Binding-site contacts:
Ligand atom C22 contacts residue PRO14 of chain 1.A at 3.7 Å (hydrophobic).
Ligand atom O contacts residue ILE71 of chain 1.A at 3.7 Å.
Ligand atom CB contacts residue GLN12 of chain 1.A at 3.8 Å.
Ligand atom N contacts residue GLN12 of chain 1.A at 3.3 Å (h-bond).
Ligand atom O contacts residue PHE11 of chain 1.A at 3.5 Å.
Ligand atom C23 contacts residue RAM1 of chain 1.G at 2.4 Å.
Ligand atom OH contacts residue RAM1 of chain 1.G at 2.8 Å (h-bond).
Ligand atom CN contacts residue 02U1 of chain 1.H at 2.4 Å.
Ligand atom CB contacts residue 02U1 of chain 1.H at 3.3 Å.
Ligand atom OXT contacts residue SER17 of chain 1.A at 3.0 Å (h-bond).
Ligand atom CB contacts residue ILE71 of chain 1.A at 3.7 Å (hydrophobic).
Ligand atom C22 contacts residue RAM1 of chain 1.G at 2.4 Å.
Ligand atom CZ contacts residue RAM1 of chain 1.G at 3.1 Å.
Ligand atom N contacts residue 02U1 of chain 1.H at 1.4 Å.
Ligand atom OXT contacts residue LYS72 of chain 1.A at 3.3 Å (salt-bridge).
Ligand atom O contacts residue GLN12 of chain 1.A at 2.5 Å (h-bond).
Ligand atom O contacts residue ILE71 of chain 1.A at 2.8 Å (h-bond).
Ligand atom C contacts residue GLN12 of chain 1.A at 3.5 Å.
Ligand atom C contacts residue 02U1 of chain 1.H at 3.8 Å.
Ligand atom C24 contacts residue RAM1 of chain 1.G at 1.4 Å.
Ligand atom CE1 contacts residue RAM1 of chain 1.G at 2.9 Å.
Ligand atom O contacts residue ASP69 of chain 1.A at 3.4 Å.
Ligand atom OG contacts residue GLU9 of chain 1.A at 3.5 Å (salt-bridge).
Ligand atom N contacts residue ASP69 of chain 1.A at 2.8 Å (salt-bridge).
Ligand atom O contacts residue GLN12 of chain 1.A at 3.0 Å (h-bond).
Ligand atom O2 contacts residue RAM1 of chain 1.G at 2.7 Å (h-bond).
Ligand atom C20 contacts residue RAM1 of chain 1.G at 3.6 Å.
Ligand atom CA contacts residue ASP69 of chain 1.A at 3.1 Å.
Ligand atom C contacts residue ASP69 of chain 1.A at 3.4 Å.
Ligand atom O contacts residue TYR70 of chain 1.A at 3.1 Å.
Ligand atom O contacts residue PRO14 of chain 1.A at 3.2 Å.
Ligand atom N contacts residue PRO10 of chain 1.A at 3.8 Å.
Ligand atom C21 contacts residue RAM1 of chain 1.G at 3.7 Å.
Ligand atom C20 contacts residue PRO14 of chain 1.A at 3.8 Å (hydrophobic).
Ligand atom O contacts residue LYS72 of chain 1.A at 3.2 Å (salt-bridge).
Ligand atom CA contacts residue GLN12 of chain 1.A at 3.7 Å.
Ligand atom C contacts residue LYS72 of chain 1.A at 3.6 Å.
Ligand atom OXT contacts residue SER15 of chain 1.A at 2.9 Å (h-bond).
Ligand atom C24 contacts residue PRO14 of chain 1.A at 3.7 Å (hydrophobic).
Ligand atom CA contacts residue 02U1 of chain 1.H at 2.5 Å.

The small molecule below binds the protein below.
Small molecule (SMILES): CN[C@H](CO)C(=O)N[C@H](C)C(=O)NCC(=O)N(C)[C@@H]1C(=O)N[C@@H](C)C(=O)N[C@H](C(=O)O)Cc2ccc(O)c(c2)-c2cc(O)cc1c2

Sequence of chain 1.A:
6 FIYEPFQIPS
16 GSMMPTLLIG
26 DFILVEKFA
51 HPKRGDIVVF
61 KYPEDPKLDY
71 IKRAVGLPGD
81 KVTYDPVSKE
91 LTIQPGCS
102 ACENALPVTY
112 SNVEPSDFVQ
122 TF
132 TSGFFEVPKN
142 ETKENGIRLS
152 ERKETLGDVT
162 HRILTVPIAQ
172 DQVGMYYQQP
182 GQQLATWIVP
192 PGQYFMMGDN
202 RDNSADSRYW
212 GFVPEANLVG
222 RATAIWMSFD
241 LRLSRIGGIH